Sequence of chain 1.C:
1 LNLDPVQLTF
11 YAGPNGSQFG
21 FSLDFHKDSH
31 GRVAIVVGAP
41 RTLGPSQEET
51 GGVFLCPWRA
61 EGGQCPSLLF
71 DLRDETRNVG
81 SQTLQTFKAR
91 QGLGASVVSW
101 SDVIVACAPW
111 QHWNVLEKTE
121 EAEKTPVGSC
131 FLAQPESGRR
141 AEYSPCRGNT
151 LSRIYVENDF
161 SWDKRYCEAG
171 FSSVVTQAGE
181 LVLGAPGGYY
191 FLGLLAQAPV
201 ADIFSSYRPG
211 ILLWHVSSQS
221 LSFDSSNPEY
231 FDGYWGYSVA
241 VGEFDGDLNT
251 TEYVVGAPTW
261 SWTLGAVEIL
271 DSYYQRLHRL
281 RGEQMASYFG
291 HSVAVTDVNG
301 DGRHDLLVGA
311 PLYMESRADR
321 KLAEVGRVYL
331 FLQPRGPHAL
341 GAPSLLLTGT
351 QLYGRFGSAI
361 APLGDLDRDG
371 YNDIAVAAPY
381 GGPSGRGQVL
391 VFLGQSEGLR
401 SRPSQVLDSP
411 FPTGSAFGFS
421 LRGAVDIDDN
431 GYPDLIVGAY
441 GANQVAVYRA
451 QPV

Sequence of chain 1.D:
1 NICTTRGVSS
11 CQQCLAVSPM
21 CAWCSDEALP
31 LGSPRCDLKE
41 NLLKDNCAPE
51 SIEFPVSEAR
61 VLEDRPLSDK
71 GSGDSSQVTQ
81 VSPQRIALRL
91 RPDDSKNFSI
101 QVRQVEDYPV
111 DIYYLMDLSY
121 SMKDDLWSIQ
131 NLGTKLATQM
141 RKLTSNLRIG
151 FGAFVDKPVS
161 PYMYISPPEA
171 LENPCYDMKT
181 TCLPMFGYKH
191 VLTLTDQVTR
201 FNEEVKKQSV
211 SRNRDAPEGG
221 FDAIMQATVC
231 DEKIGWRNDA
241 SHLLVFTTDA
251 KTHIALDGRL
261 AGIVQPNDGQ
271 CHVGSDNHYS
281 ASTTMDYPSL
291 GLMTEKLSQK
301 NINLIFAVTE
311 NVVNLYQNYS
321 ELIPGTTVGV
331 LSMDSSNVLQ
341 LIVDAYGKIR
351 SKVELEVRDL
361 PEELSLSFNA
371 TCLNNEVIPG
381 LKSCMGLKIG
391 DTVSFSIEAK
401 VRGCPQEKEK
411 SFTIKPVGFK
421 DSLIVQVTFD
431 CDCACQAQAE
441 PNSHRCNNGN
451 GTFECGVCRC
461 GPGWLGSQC

Binding-site contacts:
Ligand atom O7 contacts residue ASN318 of chain 1.D at 4.1 Å.
Ligand atom C6 contacts residue ARG281 of chain 1.C at 3.8 Å.
Ligand atom C2 contacts residue ASN318 of chain 1.D at 2.5 Å.
Ligand atom O5 contacts residue ASN318 of chain 1.D at 2.2 Å (h-bond).
Ligand atom C1 contacts residue ASN318 of chain 1.D at 1.4 Å.
Ligand atom C7 contacts residue ASN314 of chain 1.D at 3.9 Å.
Ligand atom N2 contacts residue ASN318 of chain 1.D at 3.0 Å (h-bond).
Ligand atom C8 contacts residue ASN314 of chain 1.D at 3.7 Å.
Ligand atom C5 contacts residue ASN318 of chain 1.D at 3.5 Å.
Ligand atom O6 contacts residue ARG281 of chain 1.C at 3.7 Å.
Ligand atom C1 contacts residue ASN314 of chain 1.D at 3.9 Å.
Ligand atom C7 contacts residue ASN318 of chain 1.D at 3.8 Å.
Ligand atom N2 contacts residue ASN314 of chain 1.D at 3.4 Å (h-bond).
Ligand atom C2 contacts residue ASN314 of chain 1.D at 4.3 Å.
Ligand atom C4 contacts residue ASN318 of chain 1.D at 4.2 Å.
Ligand atom C8 contacts residue TRP262 of chain 1.C at 4.4 Å (hydrophobic).
Ligand atom C8 contacts residue LEU315 of chain 1.D at 3.8 Å (hydrophobic).
Ligand atom C3 contacts residue ASN318 of chain 1.D at 3.8 Å.

The protein below binds the small molecule below.
Small molecule (SMILES): CC(=O)N[C@H]1[C@H](O[C@H]2[C@H](O)[C@@H](NC(C)=O)CO[C@@H]2CO)O[C@H](CO)[C@@H](O[C@@H]2O[C@H](CO)[C@@H](O)[C@H](O[C@H]3O[C@H](CO)[C@@H](O)[C@H](O)[C@@H]3O)[C@@H]2O)[C@@H]1O